Sequence of chain 1.C:
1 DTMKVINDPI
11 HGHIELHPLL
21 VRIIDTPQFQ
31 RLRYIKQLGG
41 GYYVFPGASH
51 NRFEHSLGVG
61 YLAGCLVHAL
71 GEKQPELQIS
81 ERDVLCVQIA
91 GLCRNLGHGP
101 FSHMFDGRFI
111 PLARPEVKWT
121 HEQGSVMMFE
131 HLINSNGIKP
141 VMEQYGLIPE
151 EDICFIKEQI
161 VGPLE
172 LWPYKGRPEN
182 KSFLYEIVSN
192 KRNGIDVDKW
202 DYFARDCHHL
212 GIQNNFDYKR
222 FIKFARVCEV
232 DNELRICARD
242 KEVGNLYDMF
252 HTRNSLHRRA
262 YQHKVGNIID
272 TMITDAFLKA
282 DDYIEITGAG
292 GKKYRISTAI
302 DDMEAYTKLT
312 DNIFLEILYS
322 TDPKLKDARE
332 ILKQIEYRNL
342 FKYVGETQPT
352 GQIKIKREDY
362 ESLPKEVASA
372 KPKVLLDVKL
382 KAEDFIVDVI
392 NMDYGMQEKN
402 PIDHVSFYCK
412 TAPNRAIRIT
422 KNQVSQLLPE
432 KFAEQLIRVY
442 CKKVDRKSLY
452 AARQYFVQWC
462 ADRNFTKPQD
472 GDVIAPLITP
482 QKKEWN

A small-molecule ligand and the protein it binds are described below.
Small molecule (SMILES): NC1=NCN([C@H]2C[C@H](O)[C@@H](COP(=O)(O)OP(=O)(O)OP(=O)(O)O)O2)C(=O)N1

Binding-site contacts:
Ligand atom C5' contacts residue TYR203 of chain 1.C at 3.6 Å (hydrophobic).
Ligand atom C4 contacts residue HIS103 of chain 1.C at 3.8 Å.
Ligand atom O3A contacts residue TYR203 of chain 1.C at 2.9 Å (h-bond).
Ligand atom C2' contacts residue ASP207 of chain 1.C at 3.9 Å.
Ligand atom O4' contacts residue HIS103 of chain 1.C at 3.3 Å (h-bond).
Ligand atom C1' contacts residue HIS103 of chain 1.C at 3.9 Å.
Ligand atom O1B contacts residue LYS200 of chain 1.C at 2.5 Å (salt-bridge).
Ligand atom C6 contacts residue HIS103 of chain 1.C at 3.2 Å.
Ligand atom C2' contacts residue TYR262 of chain 1.C at 3.6 Å (hydrophobic).
Ligand atom N3 contacts residue TYR262 of chain 1.C at 3.8 Å.
Ligand atom O2B contacts residue ARG254 of chain 1.C at 3.2 Å (salt-bridge).
Ligand atom O3' contacts residue LEU38 of chain 1.C at 3.7 Å.
Ligand atom O3' contacts residue GLN37 of chain 1.C at 2.9 Å (h-bond).
Ligand atom PB contacts residue LYS200 of chain 1.C at 3.9 Å.
Ligand atom C3' contacts residue ASP207 of chain 1.C at 3.6 Å.
Ligand atom C4' contacts residue ARG52 of chain 1.C at 3.7 Å.
Ligand atom O3G contacts residue ARG94 of chain 1.C at 3.6 Å.
Ligand atom O1A contacts residue HIS103 of chain 1.C at 3.7 Å.
Ligand atom O1G contacts residue ARG94 of chain 1.C at 3.5 Å (salt-bridge).
Ligand atom C3' contacts residue TYR203 of chain 1.C at 3.6 Å (hydrophobic).
Ligand atom N03 contacts residue HIS103 of chain 1.C at 3.5 Å.
Ligand atom C4' contacts residue GLN37 of chain 1.C at 3.8 Å.
Ligand atom O5' contacts residue TYR203 of chain 1.C at 3.5 Å.
Ligand atom O1G contacts residue HIS121 of chain 1.C at 3.3 Å (h-bond).
Ligand atom N03 contacts residue HIS258 of chain 1.C at 3.9 Å.
Ligand atom O2A contacts residue HIS258 of chain 1.C at 2.5 Å (h-bond).
Ligand atom O2A contacts residue TYR203 of chain 1.C at 3.9 Å.
Ligand atom C1' contacts residue LEU38 of chain 1.C at 3.9 Å (hydrophobic).
Ligand atom PA contacts residue TYR203 of chain 1.C at 3.7 Å.
Ligand atom O3' contacts residue TYR203 of chain 1.C at 3.5 Å.
Ligand atom O4' contacts residue ARG52 of chain 1.C at 3.0 Å (salt-bridge).
Ligand atom O3' contacts residue ASP207 of chain 1.C at 2.7 Å (salt-bridge).
Ligand atom N1 contacts residue HIS103 of chain 1.C at 3.5 Å.
Ligand atom O3A contacts residue ARG254 of chain 1.C at 3.4 Å (salt-bridge).
Ligand atom O2A contacts residue ARG254 of chain 1.C at 3.6 Å.
Ligand atom C2' contacts residue LEU38 of chain 1.C at 3.8 Å (hydrophobic).
Ligand atom O2 contacts residue LEU38 of chain 1.C at 3.6 Å.
Ligand atom N4 contacts residue GLN263 of chain 1.C at 3.2 Å (h-bond).
Ligand atom O2G contacts residue HIS103 of chain 1.C at 3.5 Å.
Ligand atom C5' contacts residue HIS103 of chain 1.C at 3.8 Å.